Sequence of chain 1.G:
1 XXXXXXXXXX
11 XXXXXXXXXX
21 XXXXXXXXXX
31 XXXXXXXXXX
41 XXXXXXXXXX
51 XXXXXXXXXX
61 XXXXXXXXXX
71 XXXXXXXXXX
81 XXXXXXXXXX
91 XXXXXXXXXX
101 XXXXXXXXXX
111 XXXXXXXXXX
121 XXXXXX

A protein and the small-molecule ligand that binds it are described below.
Small molecule (SMILES): CC(=O)N[C@@H]1[C@@H](O)[C@H](O)[C@@H](CO)O[C@H]1O

Binding-site contacts:
Ligand atom C6 contacts residue UNK104 of chain 1.G at 4.5 Å.
Ligand atom O5 contacts residue ASN28 of chain 1.E at 2.4 Å (h-bond).
Ligand atom N2 contacts residue ASN28 of chain 1.E at 2.9 Å (h-bond).
Ligand atom C4 contacts residue ASN28 of chain 1.E at 4.2 Å.
Ligand atom C7 contacts residue VAL27 of chain 1.E at 4.3 Å (hydrophobic).
Ligand atom C8 contacts residue ASN28 of chain 1.E at 4.0 Å.
Ligand atom C2 contacts residue ASN28 of chain 1.E at 2.5 Å.
Ligand atom O7 contacts residue VAL27 of chain 1.E at 4.3 Å.
Ligand atom O7 contacts residue ASN28 of chain 1.E at 3.1 Å (h-bond).
Ligand atom C7 contacts residue ASN28 of chain 1.E at 3.2 Å.
Ligand atom C8 contacts residue VAL27 of chain 1.E at 3.9 Å (hydrophobic).
Ligand atom C5 contacts residue ASN28 of chain 1.E at 3.7 Å.
Ligand atom C1 contacts residue ASN28 of chain 1.E at 1.4 Å.
Ligand atom C3 contacts residue ASN28 of chain 1.E at 3.8 Å.

Sequence of chain 1.E:
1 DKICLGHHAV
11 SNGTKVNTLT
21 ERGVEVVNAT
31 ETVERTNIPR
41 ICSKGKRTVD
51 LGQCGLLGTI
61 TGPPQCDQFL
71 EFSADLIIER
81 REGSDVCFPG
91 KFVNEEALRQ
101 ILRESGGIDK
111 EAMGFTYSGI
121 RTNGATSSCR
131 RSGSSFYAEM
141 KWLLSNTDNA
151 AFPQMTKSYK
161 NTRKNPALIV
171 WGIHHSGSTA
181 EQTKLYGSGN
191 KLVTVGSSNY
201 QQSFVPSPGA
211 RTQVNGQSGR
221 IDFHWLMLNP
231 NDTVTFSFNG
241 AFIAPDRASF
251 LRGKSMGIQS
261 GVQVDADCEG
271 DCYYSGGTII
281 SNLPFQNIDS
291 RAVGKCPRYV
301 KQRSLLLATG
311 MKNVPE